Binding-site contacts:
Ligand atom C8 contacts residue ALA92 of chain 1.B at 3.7 Å (hydrophobic).
Ligand atom C2 contacts residue ASN94 of chain 1.B at 2.3 Å.
Ligand atom C5 contacts residue ASN94 of chain 1.B at 3.6 Å.
Ligand atom O5 contacts residue ASN94 of chain 1.B at 2.4 Å (h-bond).
Ligand atom O7 contacts residue ASN94 of chain 1.B at 3.5 Å (h-bond).
Ligand atom C4 contacts residue ASN94 of chain 1.B at 4.1 Å.
Ligand atom C3 contacts residue ASN94 of chain 1.B at 3.7 Å.
Ligand atom O5 contacts residue THR388 of chain 1.B at 4.1 Å.
Ligand atom C8 contacts residue ASN94 of chain 1.B at 3.9 Å.
Ligand atom N2 contacts residue ASN94 of chain 1.B at 2.8 Å (h-bond).
Ligand atom C8 contacts residue PHE93 of chain 1.B at 4.5 Å (hydrophobic).
Ligand atom C7 contacts residue ASN94 of chain 1.B at 3.3 Å.
Ligand atom C1 contacts residue ASN94 of chain 1.B at 1.4 Å.

A small-molecule ligand and the protein it binds are described below.
Small molecule (SMILES): CC(=O)N[C@@H]1[C@@H](O)[C@H](O)[C@@H](CO)O[C@H]1O

Sequence of chain 1.B:
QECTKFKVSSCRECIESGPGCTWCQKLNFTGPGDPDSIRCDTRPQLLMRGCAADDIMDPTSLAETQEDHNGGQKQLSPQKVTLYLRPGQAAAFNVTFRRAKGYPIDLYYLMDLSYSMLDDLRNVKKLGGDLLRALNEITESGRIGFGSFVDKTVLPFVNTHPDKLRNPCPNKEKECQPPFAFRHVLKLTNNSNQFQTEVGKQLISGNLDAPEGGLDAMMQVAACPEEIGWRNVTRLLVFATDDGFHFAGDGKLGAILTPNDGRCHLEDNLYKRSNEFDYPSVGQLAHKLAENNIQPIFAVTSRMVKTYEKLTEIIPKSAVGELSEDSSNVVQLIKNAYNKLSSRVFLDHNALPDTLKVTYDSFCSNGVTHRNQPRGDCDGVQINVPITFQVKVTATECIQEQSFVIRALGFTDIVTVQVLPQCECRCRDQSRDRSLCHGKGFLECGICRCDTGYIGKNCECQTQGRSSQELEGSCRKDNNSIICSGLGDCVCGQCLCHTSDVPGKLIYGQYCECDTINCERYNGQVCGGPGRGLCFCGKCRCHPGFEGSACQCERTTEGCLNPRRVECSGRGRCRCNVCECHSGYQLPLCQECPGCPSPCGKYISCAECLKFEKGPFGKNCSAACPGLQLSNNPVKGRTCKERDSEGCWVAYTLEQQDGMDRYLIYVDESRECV